The small molecule below binds the protein below.
Small molecule (SMILES): C=Cc1ccccc1

Binding-site contacts:
Ligand atom CAH contacts residue LEU439 of chain 2.A at 3.4 Å (hydrophobic).
Ligand atom CAF contacts residue ILE187 of chain 2.A at 4.2 Å (hydrophobic).
Ligand atom CAF contacts residue LEU439 of chain 2.A at 3.5 Å (hydrophobic).
Ligand atom CAC contacts residue JSH1 of chain 2.E at 0.6 Å.
Ligand atom CAG contacts residue JSH1 of chain 2.E at 0.4 Å.
Ligand atom CAE contacts residue JSH1 of chain 2.E at 0.5 Å.
Ligand atom CAA contacts residue JSH1 of chain 2.E at 0.9 Å.
Ligand atom CAC contacts residue BYN1 of chain 2.F at 3.4 Å.
Ligand atom CAE contacts residue BYN1 of chain 2.F at 3.5 Å.
Ligand atom CAG contacts residue BYN1 of chain 2.F at 3.5 Å.
Ligand atom CAC contacts residue TYR394 of chain 2.A at 3.7 Å (hydrophobic).
Ligand atom CAA contacts residue LEU439 of chain 2.A at 3.6 Å (hydrophobic).
Ligand atom CAH contacts residue JSH1 of chain 2.E at 0.6 Å.
Ligand atom CAG contacts residue MET283 of chain 2.A at 4.0 Å (hydrophobic).
Ligand atom CAG contacts residue ILE327 of chain 2.A at 4.1 Å (hydrophobic).
Ligand atom CAE contacts residue THR395 of chain 2.A at 3.9 Å.
Ligand atom CAB contacts residue JSH1 of chain 2.E at 1.2 Å.
Ligand atom CAG contacts residue LEU439 of chain 2.A at 4.3 Å (hydrophobic).
Ligand atom CAD contacts residue TYR394 of chain 2.A at 3.9 Å (hydrophobic).
Ligand atom CAH contacts residue BYN1 of chain 2.F at 3.3 Å.
Ligand atom CAC contacts residue GLN190 of chain 2.A at 3.2 Å.
Ligand atom CAE contacts residue GLN190 of chain 2.A at 4.1 Å.
Ligand atom CAA contacts residue ILE327 of chain 2.A at 4.2 Å (hydrophobic).
Ligand atom CAF contacts residue PHE437 of chain 2.A at 3.8 Å (hydrophobic).
Ligand atom CAG contacts residue PHE437 of chain 2.A at 3.6 Å (hydrophobic).
Ligand atom CAA contacts residue MET283 of chain 2.A at 3.8 Å (hydrophobic).
Ligand atom CAD contacts residue BYN1 of chain 2.F at 3.2 Å.
Ligand atom CAC contacts residue PHE437 of chain 2.A at 3.8 Å (hydrophobic).
Ligand atom CAD contacts residue PHE437 of chain 2.A at 3.6 Å (hydrophobic).
Ligand atom CAC contacts residue THR395 of chain 2.A at 4.2 Å.
Ligand atom CAA contacts residue BYN1 of chain 2.F at 1.9 Å.
Ligand atom CAB contacts residue BYN1 of chain 2.F at 2.1 Å.
Ligand atom CAD contacts residue JSH1 of chain 2.E at 0.6 Å.
Ligand atom CAH contacts residue PHE437 of chain 2.A at 3.8 Å (hydrophobic).
Ligand atom CAF contacts residue JSH1 of chain 2.E at 0.6 Å.
Ligand atom CAE contacts residue PHE437 of chain 2.A at 3.6 Å (hydrophobic).
Ligand atom CAB contacts residue LEU439 of chain 2.A at 2.8 Å (hydrophobic).
Ligand atom CAD contacts residue ILE187 of chain 2.A at 4.0 Å (hydrophobic).
Ligand atom CAD contacts residue GLN190 of chain 2.A at 3.7 Å.
Ligand atom CAF contacts residue BYN1 of chain 2.F at 3.3 Å.

Sequence of chain 2.A:
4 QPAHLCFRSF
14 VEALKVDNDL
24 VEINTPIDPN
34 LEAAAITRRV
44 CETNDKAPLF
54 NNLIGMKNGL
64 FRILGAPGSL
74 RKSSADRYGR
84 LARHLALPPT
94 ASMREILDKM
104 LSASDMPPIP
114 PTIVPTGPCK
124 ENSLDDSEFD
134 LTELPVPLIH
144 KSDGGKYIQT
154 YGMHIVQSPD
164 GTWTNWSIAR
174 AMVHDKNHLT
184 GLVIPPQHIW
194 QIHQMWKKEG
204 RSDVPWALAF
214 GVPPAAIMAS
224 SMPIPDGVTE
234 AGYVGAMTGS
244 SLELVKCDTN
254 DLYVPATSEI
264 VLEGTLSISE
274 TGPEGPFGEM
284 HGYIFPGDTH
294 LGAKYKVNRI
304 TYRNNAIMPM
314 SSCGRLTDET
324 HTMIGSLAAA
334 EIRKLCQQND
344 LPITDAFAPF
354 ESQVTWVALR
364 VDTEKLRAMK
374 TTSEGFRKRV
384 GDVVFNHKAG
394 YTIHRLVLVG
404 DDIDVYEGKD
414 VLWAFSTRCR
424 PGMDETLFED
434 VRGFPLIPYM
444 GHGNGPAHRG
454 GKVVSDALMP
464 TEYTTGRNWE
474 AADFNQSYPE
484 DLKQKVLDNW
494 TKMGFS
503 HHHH